A small-molecule ligand and the protein it binds are described below.
Small molecule (SMILES): CC(=O)N[C@H]1[C@H](O[C@H]2[C@H](O)[C@@H](NC(C)=O)CO[C@@H]2CO)O[C@H](CO)[C@@H](O[C@@H]2O[C@H](CO)[C@@H](O)[C@H](O)[C@@H]2O)[C@@H]1O

Binding-site contacts:
Ligand atom O5 contacts residue ASN332 of chain 1.D at 2.4 Å (h-bond).
Ligand atom O7 contacts residue ASN332 of chain 1.D at 4.1 Å.
Ligand atom C6 contacts residue NAG2 of chain 1.FA at 3.7 Å.
Ligand atom C4 contacts residue NAG2 of chain 1.FA at 3.2 Å.
Ligand atom C1 contacts residue NAG2 of chain 1.FA at 4.1 Å.
Ligand atom C7 contacts residue ASN332 of chain 1.D at 3.7 Å.
Ligand atom C4 contacts residue NAG1 of chain 1.FA at 3.9 Å.
Ligand atom C3 contacts residue NAG2 of chain 1.FA at 3.5 Å.
Ligand atom C2 contacts residue ASN332 of chain 1.D at 2.4 Å.
Ligand atom O5 contacts residue SER357 of chain 1.D at 3.6 Å (h-bond).
Ligand atom C3 contacts residue ASN332 of chain 1.D at 3.8 Å.
Ligand atom O6 contacts residue NAG2 of chain 1.FA at 4.0 Å.
Ligand atom O5 contacts residue NAG1 of chain 1.FA at 3.9 Å.
Ligand atom O3 contacts residue MAN4 of chain 1.FA at 4.2 Å.
Ligand atom C2 contacts residue SER357 of chain 1.D at 4.3 Å.
Ligand atom C6 contacts residue NAG1 of chain 1.GA at 4.2 Å.
Ligand atom C6 contacts residue NAG1 of chain 1.FA at 4.0 Å.
Ligand atom C5 contacts residue NAG2 of chain 1.FA at 3.6 Å.
Ligand atom O3 contacts residue NAG1 of chain 1.FA at 3.7 Å.
Ligand atom C8 contacts residue ASN332 of chain 1.D at 4.2 Å.
Ligand atom C4 contacts residue ASN332 of chain 1.D at 4.2 Å.
Ligand atom C2 contacts residue NAG1 of chain 1.FA at 4.2 Å.
Ligand atom O7 contacts residue ASN355 of chain 1.D at 3.8 Å.
Ligand atom N2 contacts residue ASN332 of chain 1.D at 2.8 Å (h-bond).
Ligand atom C7 contacts residue NAG1 of chain 1.FA at 3.8 Å.
Ligand atom C1 contacts residue NAG1 of chain 1.FA at 4.1 Å.
Ligand atom C2 contacts residue NAG2 of chain 1.FA at 3.4 Å.
Ligand atom O6 contacts residue NAG1 of chain 1.GA at 3.4 Å.
Ligand atom C1 contacts residue NAG2 of chain 1.FA at 3.4 Å.
Ligand atom C8 contacts residue SER333 of chain 1.D at 4.2 Å.
Ligand atom O2 contacts residue NAG2 of chain 1.FA at 3.5 Å (h-bond).
Ligand atom C1 contacts residue ASN332 of chain 1.D at 1.4 Å.
Ligand atom O3 contacts residue NAG2 of chain 1.FA at 4.1 Å.
Ligand atom O5 contacts residue NAG2 of chain 1.FA at 4.2 Å.
Ligand atom C1 contacts residue SER357 of chain 1.D at 3.6 Å.
Ligand atom C5 contacts residue ASN332 of chain 1.D at 3.7 Å.
Ligand atom C8 contacts residue THR341 of chain 1.D at 3.7 Å.
Ligand atom C5 contacts residue NAG1 of chain 1.FA at 3.8 Å.
Ligand atom O7 contacts residue NAG1 of chain 1.FA at 2.5 Å (h-bond).
Ligand atom O4 contacts residue NAG2 of chain 1.FA at 2.3 Å (h-bond).

Sequence of chain 1.D:
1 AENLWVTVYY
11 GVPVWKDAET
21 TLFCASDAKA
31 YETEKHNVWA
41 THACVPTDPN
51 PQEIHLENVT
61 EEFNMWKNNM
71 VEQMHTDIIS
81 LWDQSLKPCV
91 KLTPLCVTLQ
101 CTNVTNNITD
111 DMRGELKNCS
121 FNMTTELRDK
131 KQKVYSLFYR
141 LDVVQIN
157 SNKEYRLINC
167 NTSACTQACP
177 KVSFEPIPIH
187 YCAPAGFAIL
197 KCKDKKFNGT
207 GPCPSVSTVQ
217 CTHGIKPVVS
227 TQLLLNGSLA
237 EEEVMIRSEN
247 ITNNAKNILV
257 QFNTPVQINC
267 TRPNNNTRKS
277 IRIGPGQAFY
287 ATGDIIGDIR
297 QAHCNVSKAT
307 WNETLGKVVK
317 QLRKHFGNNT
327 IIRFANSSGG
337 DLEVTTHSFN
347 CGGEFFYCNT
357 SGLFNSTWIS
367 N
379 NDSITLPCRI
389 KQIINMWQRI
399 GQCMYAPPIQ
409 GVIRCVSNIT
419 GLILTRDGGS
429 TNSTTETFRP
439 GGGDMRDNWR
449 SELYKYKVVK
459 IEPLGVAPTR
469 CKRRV